Sequence of chain 1.A:
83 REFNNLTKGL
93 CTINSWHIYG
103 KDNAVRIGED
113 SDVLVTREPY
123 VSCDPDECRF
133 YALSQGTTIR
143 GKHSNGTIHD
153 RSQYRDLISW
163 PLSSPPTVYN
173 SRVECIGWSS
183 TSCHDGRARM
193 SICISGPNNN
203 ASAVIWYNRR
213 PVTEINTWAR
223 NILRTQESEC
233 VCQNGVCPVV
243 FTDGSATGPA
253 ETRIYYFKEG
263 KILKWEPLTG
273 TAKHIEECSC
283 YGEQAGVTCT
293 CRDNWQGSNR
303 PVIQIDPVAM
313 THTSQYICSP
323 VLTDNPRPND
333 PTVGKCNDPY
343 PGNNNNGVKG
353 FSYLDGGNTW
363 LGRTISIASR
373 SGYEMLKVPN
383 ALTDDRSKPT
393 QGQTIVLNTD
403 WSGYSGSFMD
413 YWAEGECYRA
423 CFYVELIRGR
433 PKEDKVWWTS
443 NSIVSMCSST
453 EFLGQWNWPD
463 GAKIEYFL

The protein below binds the small molecule below.
Small molecule (SMILES): CC(=O)N[C@@H]1[C@@H](O)[C@H](O)[C@@H](CO)O[C@H]1O

Binding-site contacts:
Ligand atom C7 contacts residue PHE85 of chain 1.A at 4.0 Å (hydrophobic).
Ligand atom C8 contacts residue GLU84 of chain 1.A at 3.4 Å.
Ligand atom O7 contacts residue PHE85 of chain 1.A at 4.2 Å.
Ligand atom N2 contacts residue ASN87 of chain 1.A at 2.9 Å (h-bond).
Ligand atom C1 contacts residue ASN87 of chain 1.A at 1.4 Å.
Ligand atom N2 contacts residue ASN236 of chain 1.A at 3.1 Å (h-bond).
Ligand atom C4 contacts residue ASN236 of chain 1.A at 4.0 Å.
Ligand atom O4 contacts residue ASN236 of chain 1.A at 3.9 Å.
Ligand atom C4 contacts residue ASN87 of chain 1.A at 4.1 Å.
Ligand atom C3 contacts residue ASN87 of chain 1.A at 3.8 Å.
Ligand atom O5 contacts residue GLN235 of chain 1.A at 3.4 Å (h-bond).
Ligand atom O5 contacts residue ASN236 of chain 1.A at 3.5 Å.
Ligand atom O5 contacts residue ASN87 of chain 1.A at 2.4 Å (h-bond).
Ligand atom C5 contacts residue ASN87 of chain 1.A at 3.7 Å.
Ligand atom C8 contacts residue ASN87 of chain 1.A at 4.4 Å.
Ligand atom O6 contacts residue VAL310 of chain 1.A at 4.4 Å.
Ligand atom C1 contacts residue GLN235 of chain 1.A at 4.5 Å.
Ligand atom C7 contacts residue GLU84 of chain 1.A at 4.0 Å.
Ligand atom C5 contacts residue GLN235 of chain 1.A at 3.9 Å.
Ligand atom O7 contacts residue GLU84 of chain 1.A at 3.9 Å.
Ligand atom C8 contacts residue PHE85 of chain 1.A at 3.6 Å (hydrophobic).
Ligand atom C8 contacts residue ASN236 of chain 1.A at 3.9 Å.
Ligand atom C7 contacts residue ASN236 of chain 1.A at 4.0 Å.
Ligand atom C7 contacts residue ASN87 of chain 1.A at 3.3 Å.
Ligand atom C6 contacts residue GLN235 of chain 1.A at 3.5 Å.
Ligand atom C2 contacts residue ASN87 of chain 1.A at 2.5 Å.
Ligand atom C5 contacts residue ASN236 of chain 1.A at 3.5 Å.
Ligand atom C2 contacts residue ASN236 of chain 1.A at 3.7 Å.
Ligand atom O7 contacts residue ASN87 of chain 1.A at 3.2 Å (h-bond).
Ligand atom C3 contacts residue ASN236 of chain 1.A at 3.8 Å.
Ligand atom C1 contacts residue ASN236 of chain 1.A at 3.3 Å.